Sequence of chain 1.C:
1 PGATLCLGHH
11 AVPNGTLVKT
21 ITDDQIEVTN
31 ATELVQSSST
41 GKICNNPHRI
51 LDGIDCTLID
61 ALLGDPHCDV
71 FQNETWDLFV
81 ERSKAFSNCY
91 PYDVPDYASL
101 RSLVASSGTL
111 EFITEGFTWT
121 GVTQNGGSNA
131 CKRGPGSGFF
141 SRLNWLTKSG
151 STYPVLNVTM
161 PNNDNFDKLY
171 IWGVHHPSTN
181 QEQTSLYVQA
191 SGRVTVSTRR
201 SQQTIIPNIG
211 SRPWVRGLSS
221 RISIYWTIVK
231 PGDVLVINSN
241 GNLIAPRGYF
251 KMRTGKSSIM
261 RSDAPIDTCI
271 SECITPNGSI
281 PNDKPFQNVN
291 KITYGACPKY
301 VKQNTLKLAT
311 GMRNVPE

This protein binds this small molecule.
Small molecule (SMILES): CC(=O)N[C@@H]1[C@@H](O)[C@H](O)[C@@H](CO)O[C@H]1O

Binding-site contacts:
Ligand atom O7 contacts residue THR29 of chain 1.C at 4.2 Å.
Ligand atom O7 contacts residue ASN30 of chain 1.C at 3.3 Å (h-bond).
Ligand atom C4 contacts residue ASN30 of chain 1.C at 4.2 Å.
Ligand atom C7 contacts residue THR29 of chain 1.C at 4.3 Å.
Ligand atom C5 contacts residue ASN30 of chain 1.C at 3.6 Å.
Ligand atom O6 contacts residue ASN30 of chain 1.C at 4.5 Å.
Ligand atom C8 contacts residue THR29 of chain 1.C at 4.0 Å.
Ligand atom C3 contacts residue ASN30 of chain 1.C at 3.8 Å.
Ligand atom C2 contacts residue ASN30 of chain 1.C at 2.5 Å.
Ligand atom C6 contacts residue ASN30 of chain 1.C at 3.8 Å.
Ligand atom C1 contacts residue ASN30 of chain 1.C at 1.5 Å.
Ligand atom N2 contacts residue ASN30 of chain 1.C at 3.0 Å (h-bond).
Ligand atom O5 contacts residue ASN30 of chain 1.C at 2.5 Å (h-bond).
Ligand atom C7 contacts residue ASN30 of chain 1.C at 3.4 Å.
Ligand atom C8 contacts residue ASN30 of chain 1.C at 4.4 Å.